A protein and the small-molecule ligand that binds it are described below.
Small molecule (SMILES): CC(=O)N[C@@H]1[C@@H](O)[C@H](O)[C@@H](CO)O[C@H]1O

Sequence of chain 1.D:
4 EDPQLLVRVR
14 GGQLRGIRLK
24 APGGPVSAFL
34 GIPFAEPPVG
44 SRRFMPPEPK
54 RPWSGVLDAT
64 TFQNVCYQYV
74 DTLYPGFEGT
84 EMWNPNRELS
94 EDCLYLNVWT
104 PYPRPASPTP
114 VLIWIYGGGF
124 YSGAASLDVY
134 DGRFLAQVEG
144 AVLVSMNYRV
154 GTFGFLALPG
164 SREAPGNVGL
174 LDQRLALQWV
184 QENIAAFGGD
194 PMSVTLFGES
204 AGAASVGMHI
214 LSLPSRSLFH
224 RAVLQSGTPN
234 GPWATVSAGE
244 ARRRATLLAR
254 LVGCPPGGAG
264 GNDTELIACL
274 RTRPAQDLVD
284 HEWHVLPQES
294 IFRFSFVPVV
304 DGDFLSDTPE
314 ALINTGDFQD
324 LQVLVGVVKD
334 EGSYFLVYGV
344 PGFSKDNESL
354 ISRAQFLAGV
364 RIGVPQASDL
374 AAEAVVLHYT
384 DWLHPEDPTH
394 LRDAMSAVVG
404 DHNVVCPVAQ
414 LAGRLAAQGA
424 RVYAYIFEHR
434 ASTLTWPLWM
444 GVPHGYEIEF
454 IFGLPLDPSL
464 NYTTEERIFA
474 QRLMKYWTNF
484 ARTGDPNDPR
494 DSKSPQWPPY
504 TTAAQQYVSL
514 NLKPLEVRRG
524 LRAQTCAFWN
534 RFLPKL

Binding-site contacts:
Ligand atom C1 contacts residue ASN265 of chain 1.D at 1.5 Å.
Ligand atom C2 contacts residue ASN265 of chain 1.D at 2.5 Å.
Ligand atom N2 contacts residue THR267 of chain 1.D at 4.3 Å.
Ligand atom O5 contacts residue THR267 of chain 1.D at 4.0 Å.
Ligand atom C8 contacts residue ASN265 of chain 1.D at 3.4 Å.
Ligand atom C5 contacts residue ASN265 of chain 1.D at 3.7 Å.
Ligand atom C4 contacts residue ASN265 of chain 1.D at 4.3 Å.
Ligand atom C3 contacts residue ASN265 of chain 1.D at 3.8 Å.
Ligand atom C2 contacts residue THR267 of chain 1.D at 4.3 Å.
Ligand atom C7 contacts residue ASN265 of chain 1.D at 3.0 Å.
Ligand atom C1 contacts residue THR267 of chain 1.D at 3.3 Å.
Ligand atom O5 contacts residue GLU268 of chain 1.D at 4.5 Å.
Ligand atom N2 contacts residue ASN265 of chain 1.D at 2.7 Å (h-bond).
Ligand atom O5 contacts residue ASN265 of chain 1.D at 2.4 Å (h-bond).
Ligand atom O7 contacts residue ASN265 of chain 1.D at 3.8 Å.